Sequence of chain 1.A:
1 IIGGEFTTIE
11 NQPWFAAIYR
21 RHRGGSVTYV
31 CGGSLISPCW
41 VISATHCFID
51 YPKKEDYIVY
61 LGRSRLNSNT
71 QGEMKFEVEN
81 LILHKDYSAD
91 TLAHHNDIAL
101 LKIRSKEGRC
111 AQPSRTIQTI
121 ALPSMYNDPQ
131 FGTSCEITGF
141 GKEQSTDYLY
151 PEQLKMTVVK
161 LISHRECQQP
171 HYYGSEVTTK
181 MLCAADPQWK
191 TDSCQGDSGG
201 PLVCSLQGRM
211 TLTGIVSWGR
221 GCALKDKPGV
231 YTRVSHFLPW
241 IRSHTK

The protein below binds the small molecule below.
Small molecule (SMILES): [H]/N=C(\N)c1ccc2cc(/C=C/c3cccc(CCO)c3)ccc2c1

Binding-site contacts:
Ligand atom C19 contacts residue GLN195 of chain 1.A at 3.8 Å.
Ligand atom C8 contacts residue SIN1 of chain 1.C at 3.4 Å.
Ligand atom C9 contacts residue SIN1 of chain 1.C at 3.9 Å.
Ligand atom C1 contacts residue GLY229 of chain 1.A at 3.8 Å.
Ligand atom N2 contacts residue ASP192 of chain 1.A at 2.9 Å (salt-bridge).
Ligand atom C21 contacts residue CYS222 of chain 1.A at 3.7 Å (hydrophobic).
Ligand atom C18 contacts residue GLN195 of chain 1.A at 3.6 Å.
Ligand atom C12 contacts residue SIN1 of chain 1.C at 3.5 Å.
Ligand atom O contacts residue GLN195 of chain 1.A at 3.4 Å (h-bond).
Ligand atom C1 contacts residue ASP192 of chain 1.A at 3.6 Å.
Ligand atom C17 contacts residue SIN1 of chain 1.C at 3.9 Å.
Ligand atom C1 contacts residue SER193 of chain 1.A at 3.3 Å.
Ligand atom N2 contacts residue GLY221 of chain 1.A at 2.9 Å (h-bond).
Ligand atom N2 contacts residue GLY219 of chain 1.A at 3.8 Å.
Ligand atom C13 contacts residue SIN1 of chain 1.C at 3.7 Å.
Ligand atom C6 contacts residue SIN1 of chain 1.C at 3.8 Å.
Ligand atom C21 contacts residue GLY221 of chain 1.A at 3.3 Å.
Ligand atom C2 contacts residue SER193 of chain 1.A at 3.8 Å.
Ligand atom C7 contacts residue SIN1 of chain 1.C at 3.9 Å.
Ligand atom C11 contacts residue SIN1 of chain 1.C at 3.4 Å.
Ligand atom C2 contacts residue GLY219 of chain 1.A at 3.8 Å.
Ligand atom N2 contacts residue SER193 of chain 1.A at 3.8 Å.
Ligand atom C10 contacts residue SIN1 of chain 1.C at 3.8 Å.
Ligand atom C20 contacts residue GLN195 of chain 1.A at 3.9 Å.
Ligand atom C4 contacts residue VAL216 of chain 1.A at 3.9 Å (hydrophobic).
Ligand atom N1 contacts residue ASP192 of chain 1.A at 3.1 Å (salt-bridge).
Ligand atom C3 contacts residue GLY219 of chain 1.A at 3.9 Å.
Ligand atom C4 contacts residue TRP218 of chain 1.A at 3.7 Å (hydrophobic).
Ligand atom C3 contacts residue SER193 of chain 1.A at 3.9 Å.
Ligand atom C3 contacts residue TRP218 of chain 1.A at 3.6 Å (hydrophobic).
Ligand atom C17 contacts residue GLN195 of chain 1.A at 4.0 Å.
Ligand atom C6 contacts residue SER198 of chain 1.A at 3.3 Å.
Ligand atom C4 contacts residue SER217 of chain 1.A at 3.9 Å.
Ligand atom N1 contacts residue SER193 of chain 1.A at 2.7 Å (h-bond).
Ligand atom C7 contacts residue GLN195 of chain 1.A at 3.9 Å.
Ligand atom N1 contacts residue GLY229 of chain 1.A at 3.3 Å.
Ligand atom C9 contacts residue GLN195 of chain 1.A at 3.6 Å.
Ligand atom C1 contacts residue GLY221 of chain 1.A at 3.9 Å.
Ligand atom N2 contacts residue CYS222 of chain 1.A at 3.9 Å.
Ligand atom C14 contacts residue SIN1 of chain 1.C at 3.9 Å.